Binding-site contacts:
Ligand atom CAJ contacts residue LEU32 of chain 1.B at 3.8 Å (hydrophobic).
Ligand atom C2 contacts residue ALA11 of chain 1.B at 3.5 Å (hydrophobic).
Ligand atom NAD contacts residue NAP1 of chain 1.E at 3.4 Å (h-bond).
Ligand atom CAO contacts residue GLU31 of chain 1.B at 3.8 Å.
Ligand atom C2 contacts residue VAL35 of chain 1.B at 3.4 Å (hydrophobic).
Ligand atom NAC contacts residue GLU31 of chain 1.B at 2.9 Å (salt-bridge).
Ligand atom CAI contacts residue LEU32 of chain 1.B at 3.6 Å (hydrophobic).
Ligand atom NAC contacts residue MET9 of chain 1.B at 3.5 Å (h-bond).
Ligand atom N1 contacts residue ALA11 of chain 1.B at 3.6 Å.
Ligand atom N3 contacts residue VAL35 of chain 1.B at 3.4 Å.
Ligand atom C5 contacts residue NAP1 of chain 1.E at 3.2 Å.
Ligand atom CAH contacts residue LEU58 of chain 1.B at 3.7 Å (hydrophobic).
Ligand atom CAK contacts residue LEU32 of chain 1.B at 3.7 Å (hydrophobic).
Ligand atom CAB contacts residue ASN23 of chain 1.B at 3.3 Å.
Ligand atom CAG contacts residue LEU32 of chain 1.B at 3.6 Å (hydrophobic).
Ligand atom NAC contacts residue VAL10 of chain 1.B at 3.3 Å (h-bond).
Ligand atom NAC contacts residue ALA11 of chain 1.B at 3.6 Å (h-bond).
Ligand atom CAE contacts residue NAP1 of chain 1.E at 3.4 Å.
Ligand atom N1 contacts residue VAL10 of chain 1.B at 3.3 Å.
Ligand atom C6 contacts residue NAP1 of chain 1.E at 3.0 Å.
Ligand atom N1 contacts residue MET9 of chain 1.B at 3.5 Å.
Ligand atom NAD contacts residue PHE99 of chain 1.B at 3.2 Å (h-bond).
Ligand atom C6 contacts residue MET9 of chain 1.B at 3.6 Å (hydrophobic).
Ligand atom CAA contacts residue LEU24 of chain 1.B at 3.4 Å (hydrophobic).
Ligand atom CAF contacts residue NAP1 of chain 1.E at 3.4 Å.
Ligand atom NAC contacts residue VAL35 of chain 1.B at 3.4 Å.
Ligand atom CAL contacts residue LEU24 of chain 1.B at 3.8 Å (hydrophobic).
Ligand atom C4 contacts residue NAP1 of chain 1.E at 3.7 Å.
Ligand atom CAB contacts residue ALA53 of chain 1.B at 3.6 Å (hydrophobic).
Ligand atom CAP contacts residue ASN50 of chain 1.B at 3.2 Å.
Ligand atom CAA contacts residue TRP26 of chain 1.B at 3.8 Å (hydrophobic).
Ligand atom N1 contacts residue NAP1 of chain 1.E at 3.4 Å (h-bond).
Ligand atom N3 contacts residue ALA11 of chain 1.B at 3.6 Å.
Ligand atom NAD contacts residue MET9 of chain 1.B at 2.9 Å (h-bond).
Ligand atom CAH contacts residue LEU32 of chain 1.B at 3.7 Å (hydrophobic).
Ligand atom CAG contacts residue LYS36 of chain 1.B at 3.7 Å.
Ligand atom N3 contacts residue GLU31 of chain 1.B at 3.0 Å (salt-bridge).
Ligand atom C2 contacts residue GLU31 of chain 1.B at 3.7 Å.
Ligand atom NAD contacts residue TYR105 of chain 1.B at 3.4 Å (h-bond).
Ligand atom C2 contacts residue VAL10 of chain 1.B at 3.6 Å (hydrophobic).

Sequence of chain 1.B:
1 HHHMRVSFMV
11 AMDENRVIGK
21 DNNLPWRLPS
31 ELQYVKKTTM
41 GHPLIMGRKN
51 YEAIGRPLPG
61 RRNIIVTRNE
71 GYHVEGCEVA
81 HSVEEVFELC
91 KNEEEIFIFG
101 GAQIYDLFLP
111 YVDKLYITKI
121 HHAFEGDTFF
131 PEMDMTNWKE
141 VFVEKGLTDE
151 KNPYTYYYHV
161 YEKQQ

This protein binds this small molecule.
Small molecule (SMILES): CCc1nc(N)nc(N)c1C#CCc1cc(OC)cc(-c2ccccc2)c1